Binding-site contacts:
Ligand atom O3 contacts residue ASP134 of chain 1.B at 3.8 Å.
Ligand atom C6 contacts residue TYR79 of chain 1.B at 3.7 Å (hydrophobic).
Ligand atom C6 contacts residue ASP134 of chain 1.B at 3.5 Å.
Ligand atom O4 contacts residue CA1 of chain 1.G at 2.6 Å.
Ligand atom C4 contacts residue ASP134 of chain 1.B at 3.2 Å.
Ligand atom O4 contacts residue ILE41 of chain 1.B at 4.3 Å.
Ligand atom C2 contacts residue CA1 of chain 1.G at 3.9 Å.
Ligand atom O3 contacts residue SER130 of chain 1.B at 3.6 Å (h-bond).
Ligand atom C1 contacts residue TYR79 of chain 1.B at 4.3 Å (hydrophobic).
Ligand atom C4 contacts residue SER130 of chain 1.B at 4.2 Å.
Ligand atom O3 contacts residue CA1 of chain 1.G at 2.5 Å.
Ligand atom O5 contacts residue TYR79 of chain 1.B at 3.4 Å.
Ligand atom O5 contacts residue MET131 of chain 1.B at 4.2 Å.
Ligand atom C2 contacts residue GLY132 of chain 1.B at 4.4 Å.
Ligand atom O3 contacts residue THR42 of chain 1.B at 3.2 Å (h-bond).
Ligand atom C5 contacts residue TYR79 of chain 1.B at 4.2 Å (hydrophobic).
Ligand atom C5 contacts residue ASP134 of chain 1.B at 4.0 Å.
Ligand atom C5 contacts residue GLY132 of chain 1.B at 4.2 Å.
Ligand atom O4 contacts residue SER130 of chain 1.B at 3.2 Å (h-bond).
Ligand atom O3 contacts residue ILE41 of chain 1.B at 3.0 Å (h-bond).
Ligand atom O2 contacts residue MET131 of chain 1.B at 4.4 Å.
Ligand atom C6 contacts residue GLY132 of chain 1.B at 4.1 Å.
Ligand atom CM contacts residue TYR79 of chain 1.B at 3.9 Å (hydrophobic).
Ligand atom C1 contacts residue MET131 of chain 1.B at 3.9 Å (hydrophobic).
Ligand atom O2 contacts residue PRO44 of chain 1.B at 3.7 Å.
Ligand atom C2 contacts residue MET131 of chain 1.B at 4.3 Å (hydrophobic).
Ligand atom C4 contacts residue CA1 of chain 1.G at 3.4 Å.
Ligand atom C3 contacts residue ILE41 of chain 1.B at 4.3 Å (hydrophobic).
Ligand atom O5 contacts residue GLY132 of chain 1.B at 3.7 Å.
Ligand atom C2 contacts residue SER130 of chain 1.B at 3.4 Å.
Ligand atom C3 contacts residue CA1 of chain 1.G at 3.4 Å.
Ligand atom C1 contacts residue GLY132 of chain 1.B at 4.4 Å.
Ligand atom C3 contacts residue SER130 of chain 1.B at 4.0 Å.
Ligand atom O4 contacts residue GLY132 of chain 1.B at 2.9 Å (h-bond).
Ligand atom C4 contacts residue GLY132 of chain 1.B at 4.1 Å.
Ligand atom C6 contacts residue ILE76 of chain 1.B at 4.3 Å (hydrophobic).
Ligand atom O4 contacts residue MET131 of chain 1.B at 4.1 Å.
Ligand atom C1 contacts residue SER130 of chain 1.B at 4.3 Å.
Ligand atom O4 contacts residue ASP134 of chain 1.B at 2.5 Å (salt-bridge).
Ligand atom O2 contacts residue SER130 of chain 1.B at 4.2 Å.

Sequence of chain 1.B:
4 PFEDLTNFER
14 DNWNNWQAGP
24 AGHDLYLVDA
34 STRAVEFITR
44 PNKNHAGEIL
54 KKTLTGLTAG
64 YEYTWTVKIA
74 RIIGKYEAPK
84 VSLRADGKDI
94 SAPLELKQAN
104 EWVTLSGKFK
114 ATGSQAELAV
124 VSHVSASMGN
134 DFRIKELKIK

The protein below binds the small molecule below.
Small molecule (SMILES): C[Se][C@@H]1O[C@@H](C)[C@@H](O)[C@@H](O)[C@@H]1O